Binding-site contacts:
Ligand atom C9 contacts residue VAL219 of chain 1.A at 3.5 Å (hydrophobic).
Ligand atom C4 contacts residue ASN91 of chain 1.A at 3.9 Å.
Ligand atom C8 contacts residue GLN96 of chain 1.B at 3.8 Å.
Ligand atom O1 contacts residue ALA321 of chain 1.A at 2.8 Å (h-bond).
Ligand atom C7 contacts residue GLN96 of chain 1.B at 4.0 Å.
Ligand atom C5 contacts residue VAL219 of chain 1.A at 3.8 Å (hydrophobic).
Ligand atom C4 contacts residue THR97 of chain 1.B at 3.9 Å.
Ligand atom C3 contacts residue SER291 of chain 1.A at 4.0 Å.
Ligand atom C11 contacts residue PHE218 of chain 1.A at 3.8 Å (hydrophobic).
Ligand atom O2 contacts residue CYS122 of chain 1.A at 2.7 Å (h-bond).
Ligand atom C2 contacts residue ILE199 of chain 1.A at 3.9 Å (hydrophobic).
Ligand atom C8 contacts residue GLN201 of chain 1.A at 3.8 Å.
Ligand atom C3 contacts residue LEU152 of chain 1.A at 3.9 Å (hydrophobic).
Ligand atom C9 contacts residue THR155 of chain 1.A at 3.8 Å.
Ligand atom C7 contacts residue THR155 of chain 1.A at 3.8 Å.
Ligand atom C11 contacts residue PRO217 of chain 1.A at 3.4 Å (hydrophobic).
Ligand atom C5 contacts residue LEU152 of chain 1.A at 3.7 Å (hydrophobic).
Ligand atom C2 contacts residue ALA321 of chain 1.A at 3.8 Å (hydrophobic).
Ligand atom C1 contacts residue CYS122 of chain 1.A at 1.7 Å (hydrophobic).
Ligand atom C11 contacts residue THR155 of chain 1.A at 3.8 Å.
Ligand atom C11 contacts residue ARG216 of chain 1.A at 4.1 Å.
Ligand atom C6 contacts residue THR97 of chain 1.B at 4.0 Å.
Ligand atom C6 contacts residue GLN96 of chain 1.B at 4.0 Å.
Ligand atom C9 contacts residue PHE218 of chain 1.A at 3.7 Å (hydrophobic).
Ligand atom C4 contacts residue LEU152 of chain 1.A at 3.8 Å (hydrophobic).
Ligand atom C6 contacts residue LEU152 of chain 1.A at 4.1 Å (hydrophobic).
Ligand atom C9 contacts residue GLN201 of chain 1.A at 3.8 Å.
Ligand atom C10 contacts residue GLN201 of chain 1.A at 3.6 Å.
Ligand atom C10 contacts residue THR155 of chain 1.A at 3.9 Å.
Ligand atom C2 contacts residue SER291 of chain 1.A at 3.7 Å.
Ligand atom O1 contacts residue GLY320 of chain 1.A at 3.2 Å.
Ligand atom O1 contacts residue CYS122 of chain 1.A at 2.5 Å (h-bond).
Ligand atom C1 contacts residue HIS258 of chain 1.A at 4.0 Å.
Ligand atom C2 contacts residue CYS122 of chain 1.A at 3.9 Å (hydrophobic).
Ligand atom C6 contacts residue ASN91 of chain 1.A at 4.0 Å.
Ligand atom C1 contacts residue ALA321 of chain 1.A at 3.9 Å (hydrophobic).
Ligand atom C10 contacts residue GLN96 of chain 1.B at 4.1 Å.
Ligand atom O2 contacts residue SER291 of chain 1.A at 3.3 Å (h-bond).
Ligand atom C1 contacts residue SER291 of chain 1.A at 3.4 Å.
Ligand atom C5 contacts residue THR97 of chain 1.B at 3.8 Å.

Sequence of chain 1.A:
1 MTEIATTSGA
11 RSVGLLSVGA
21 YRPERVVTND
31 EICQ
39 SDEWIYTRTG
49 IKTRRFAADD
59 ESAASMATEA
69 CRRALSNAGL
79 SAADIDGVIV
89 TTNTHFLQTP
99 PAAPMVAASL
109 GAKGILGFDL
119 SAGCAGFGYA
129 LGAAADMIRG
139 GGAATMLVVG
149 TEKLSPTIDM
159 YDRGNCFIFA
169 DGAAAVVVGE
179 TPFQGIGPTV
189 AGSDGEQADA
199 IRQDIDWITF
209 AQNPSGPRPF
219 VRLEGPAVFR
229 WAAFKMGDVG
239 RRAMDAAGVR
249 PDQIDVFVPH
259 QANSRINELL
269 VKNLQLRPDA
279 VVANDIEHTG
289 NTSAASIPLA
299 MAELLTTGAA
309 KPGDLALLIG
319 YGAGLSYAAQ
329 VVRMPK

Sequence of chain 1.B:
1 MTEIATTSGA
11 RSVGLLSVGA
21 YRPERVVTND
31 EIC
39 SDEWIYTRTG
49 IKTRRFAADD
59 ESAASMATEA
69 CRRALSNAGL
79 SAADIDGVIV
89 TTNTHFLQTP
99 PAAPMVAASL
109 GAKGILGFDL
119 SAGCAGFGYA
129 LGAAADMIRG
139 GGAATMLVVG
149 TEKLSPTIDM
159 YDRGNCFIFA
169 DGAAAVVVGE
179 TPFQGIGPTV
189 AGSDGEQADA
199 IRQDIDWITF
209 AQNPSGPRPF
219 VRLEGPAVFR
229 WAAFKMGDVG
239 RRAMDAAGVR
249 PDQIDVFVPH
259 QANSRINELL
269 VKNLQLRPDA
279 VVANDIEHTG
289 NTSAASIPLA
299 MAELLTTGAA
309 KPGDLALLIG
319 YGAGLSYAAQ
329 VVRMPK

A small-molecule ligand and the protein it binds are described below.
Small molecule (SMILES): CCCCCCCCCCOC=O